Sequence of chain 2.B:
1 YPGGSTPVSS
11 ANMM

This protein binds this small molecule.
Small molecule (SMILES): CC(=O)NC1C(O)SC(CO)C(O)C1O

Binding-site contacts:
Ligand atom C7 contacts residue UDP1 of chain 2.E at 3.7 Å.
Ligand atom C1 contacts residue SER9 of chain 2.B at 1.4 Å.
Ligand atom C6 contacts residue THR252 of chain 2.A at 3.6 Å.
Ligand atom C5 contacts residue UDP1 of chain 2.E at 4.0 Å.
Ligand atom O6 contacts residue LEU345 of chain 2.A at 3.3 Å (h-bond).
Ligand atom O7 contacts residue HIS190 of chain 2.A at 2.7 Å (h-bond).
Ligand atom C8 contacts residue TYR533 of chain 2.A at 3.3 Å (hydrophobic).
Ligand atom S5 contacts residue PRO251 of chain 2.A at 3.8 Å.
Ligand atom C7 contacts residue SER9 of chain 2.B at 3.5 Å.
Ligand atom S5 contacts residue SER9 of chain 2.B at 2.2 Å (h-bond).
Ligand atom C8 contacts residue HIS190 of chain 2.A at 4.0 Å.
Ligand atom N2 contacts residue SER9 of chain 2.B at 3.2 Å (h-bond).
Ligand atom C3 contacts residue SER9 of chain 2.B at 3.7 Å.
Ligand atom C6 contacts residue LEU255 of chain 2.A at 3.5 Å (hydrophobic).
Ligand atom C5 contacts residue THR613 of chain 2.A at 3.5 Å.
Ligand atom C8 contacts residue UDP1 of chain 2.E at 3.5 Å.
Ligand atom O6 contacts residue GLY346 of chain 2.A at 3.2 Å.
Ligand atom S5 contacts residue HIS250 of chain 2.A at 4.1 Å.
Ligand atom C3 contacts residue HIS612 of chain 2.A at 3.5 Å.
Ligand atom O7 contacts residue SER9 of chain 2.B at 3.5 Å.
Ligand atom C7 contacts residue HIS190 of chain 2.A at 3.6 Å.
Ligand atom C2 contacts residue UDP1 of chain 2.E at 3.6 Å.
Ligand atom C8 contacts residue MET193 of chain 2.A at 3.7 Å (hydrophobic).
Ligand atom C5 contacts residue SER9 of chain 2.B at 3.8 Å.
Ligand atom O3 contacts residue PRO348 of chain 2.A at 3.6 Å.
Ligand atom O6 contacts residue THR252 of chain 2.A at 3.0 Å (h-bond).
Ligand atom O7 contacts residue PRO348 of chain 2.A at 3.4 Å.
Ligand atom O4 contacts residue LEU345 of chain 2.A at 2.7 Å (h-bond).
Ligand atom C8 contacts residue CYS609 of chain 2.A at 4.0 Å (hydrophobic).
Ligand atom C4 contacts residue SER9 of chain 2.B at 4.0 Å.
Ligand atom O3 contacts residue HIS612 of chain 2.A at 2.7 Å (h-bond).
Ligand atom C1 contacts residue UDP1 of chain 2.E at 3.4 Å.
Ligand atom N2 contacts residue UDP1 of chain 2.E at 3.0 Å (h-bond).
Ligand atom C7 contacts residue PRO348 of chain 2.A at 3.9 Å (hydrophobic).
Ligand atom N2 contacts residue HIS612 of chain 2.A at 3.8 Å.
Ligand atom C6 contacts residue LEU345 of chain 2.A at 4.1 Å (hydrophobic).
Ligand atom O4 contacts residue PHE386 of chain 2.A at 3.3 Å.
Ligand atom C2 contacts residue SER9 of chain 2.B at 2.5 Å.
Ligand atom C3 contacts residue UDP1 of chain 2.E at 3.5 Å.
Ligand atom C4 contacts residue LEU345 of chain 2.A at 3.3 Å (hydrophobic).

Sequence of chain 2.A:
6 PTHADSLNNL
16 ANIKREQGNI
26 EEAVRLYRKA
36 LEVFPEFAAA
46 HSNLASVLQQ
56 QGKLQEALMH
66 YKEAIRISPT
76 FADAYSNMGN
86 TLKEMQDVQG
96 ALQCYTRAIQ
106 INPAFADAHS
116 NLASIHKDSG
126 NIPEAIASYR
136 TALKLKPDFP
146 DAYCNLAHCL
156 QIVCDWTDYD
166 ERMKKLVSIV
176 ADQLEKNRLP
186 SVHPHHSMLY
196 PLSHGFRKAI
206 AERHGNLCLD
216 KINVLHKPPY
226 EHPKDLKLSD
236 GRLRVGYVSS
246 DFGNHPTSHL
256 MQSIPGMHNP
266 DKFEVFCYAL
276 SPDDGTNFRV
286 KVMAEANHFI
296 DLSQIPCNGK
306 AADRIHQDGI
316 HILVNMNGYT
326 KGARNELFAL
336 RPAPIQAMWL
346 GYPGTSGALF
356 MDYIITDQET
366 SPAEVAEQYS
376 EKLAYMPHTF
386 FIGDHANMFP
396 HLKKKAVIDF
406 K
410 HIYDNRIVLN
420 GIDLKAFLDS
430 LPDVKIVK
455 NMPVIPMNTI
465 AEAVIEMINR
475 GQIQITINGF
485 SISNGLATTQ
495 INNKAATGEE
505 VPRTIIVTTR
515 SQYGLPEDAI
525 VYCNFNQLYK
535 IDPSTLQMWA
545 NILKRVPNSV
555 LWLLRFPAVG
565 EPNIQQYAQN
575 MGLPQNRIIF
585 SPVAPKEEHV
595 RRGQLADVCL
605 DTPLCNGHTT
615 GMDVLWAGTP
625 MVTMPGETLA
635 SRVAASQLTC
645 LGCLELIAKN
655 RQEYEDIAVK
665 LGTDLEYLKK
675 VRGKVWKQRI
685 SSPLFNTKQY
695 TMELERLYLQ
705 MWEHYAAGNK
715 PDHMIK